Binding-site contacts:
Ligand atom C4A contacts residue ILE220 of chain 6.A at 4.1 Å (hydrophobic).
Ligand atom N3A contacts residue LEU127 of chain 6.A at 4.1 Å.
Ligand atom C4C contacts residue MET217 of chain 6.A at 4.2 Å (hydrophobic).
Ligand atom C2A contacts residue ILE220 of chain 6.A at 3.8 Å (hydrophobic).
Ligand atom CL2 contacts residue LEU187 of chain 6.A at 3.9 Å.
Ligand atom C2C contacts residue MET217 of chain 6.A at 3.7 Å (hydrophobic).
Ligand atom O1B contacts residue ILE125 of chain 6.A at 3.5 Å.
Ligand atom O1A contacts residue TYR147 of chain 6.A at 4.0 Å.
Ligand atom C6B contacts residue ILE125 of chain 6.A at 3.6 Å (hydrophobic).
Ligand atom C4A contacts residue TYR145 of chain 6.A at 3.3 Å (hydrophobic).
Ligand atom C3B contacts residue ILE220 of chain 6.A at 4.2 Å (hydrophobic).
Ligand atom O1A contacts residue ILE220 of chain 6.A at 3.6 Å.
Ligand atom C4B contacts residue ILE220 of chain 6.A at 4.0 Å (hydrophobic).
Ligand atom C5B contacts residue ILE125 of chain 6.A at 3.9 Å (hydrophobic).
Ligand atom N3A contacts residue PHE182 of chain 6.A at 4.0 Å.
Ligand atom C5A contacts residue MET146 of chain 6.A at 3.7 Å (hydrophobic).
Ligand atom C6B contacts residue ILE184 of chain 6.A at 4.1 Å (hydrophobic).
Ligand atom CL1 contacts residue ILE239 of chain 6.A at 3.8 Å.
Ligand atom C5B contacts residue TYR147 of chain 6.A at 3.9 Å (hydrophobic).
Ligand atom C31 contacts residue GLN104 of chain 6.A at 3.6 Å.
Ligand atom C4 contacts residue LEU103 of chain 6.A at 3.4 Å (hydrophobic).
Ligand atom C3 contacts residue LEU103 of chain 6.A at 4.1 Å (hydrophobic).
Ligand atom CL1 contacts residue ILE125 of chain 6.A at 3.5 Å.
Ligand atom C5A contacts residue ILE220 of chain 6.A at 3.9 Å (hydrophobic).
Ligand atom C5 contacts residue LEU103 of chain 6.A at 3.8 Å (hydrophobic).
Ligand atom O1 contacts residue MET217 of chain 6.A at 4.2 Å.
Ligand atom C4A contacts residue LEU127 of chain 6.A at 4.0 Å (hydrophobic).
Ligand atom C1C contacts residue LEU103 of chain 6.A at 4.1 Å (hydrophobic).
Ligand atom C3B contacts residue ILE125 of chain 6.A at 3.5 Å (hydrophobic).
Ligand atom C5A contacts residue TYR145 of chain 6.A at 3.8 Å (hydrophobic).
Ligand atom C1B contacts residue ILE125 of chain 6.A at 3.1 Å (hydrophobic).
Ligand atom C5A contacts residue TYR147 of chain 6.A at 4.1 Å (hydrophobic).
Ligand atom C4B contacts residue ILE125 of chain 6.A at 3.9 Å (hydrophobic).
Ligand atom C2A contacts residue PHE182 of chain 6.A at 4.2 Å (hydrophobic).
Ligand atom C2B contacts residue ILE125 of chain 6.A at 3.1 Å (hydrophobic).
Ligand atom N2 contacts residue ASN215 of chain 6.A at 3.7 Å.
Ligand atom CL2 contacts residue TYR147 of chain 6.A at 3.4 Å.
Ligand atom N2 contacts residue THR102 of chain 6.A at 4.2 Å.
Ligand atom CL2 contacts residue ILE184 of chain 6.A at 3.9 Å.
Ligand atom C31 contacts residue MET195 of chain 6.A at 3.5 Å (hydrophobic).

Sequence of chain 6.A:
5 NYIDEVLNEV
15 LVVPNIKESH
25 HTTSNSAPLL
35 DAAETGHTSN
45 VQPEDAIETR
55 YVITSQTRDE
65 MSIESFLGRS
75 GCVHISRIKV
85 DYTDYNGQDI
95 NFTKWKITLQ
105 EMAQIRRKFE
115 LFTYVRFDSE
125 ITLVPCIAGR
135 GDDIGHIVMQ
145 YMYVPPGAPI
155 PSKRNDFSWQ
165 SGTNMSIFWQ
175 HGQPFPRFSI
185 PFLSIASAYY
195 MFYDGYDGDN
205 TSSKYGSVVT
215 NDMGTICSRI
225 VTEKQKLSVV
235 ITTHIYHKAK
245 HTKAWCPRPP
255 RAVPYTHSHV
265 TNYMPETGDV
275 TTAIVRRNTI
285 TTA

This protein binds this small molecule.
Small molecule (SMILES): Cc1cc(CCCCCOc2c(Cl)cc(C3=NCCO3)cc2Cl)on1